Binding-site contacts:
Ligand atom C4 contacts residue NAD1 of chain 1.LA at 3.4 Å.
Ligand atom O1P contacts residue ASP369 of chain 1.F at 3.1 Å (salt-bridge).
Ligand atom O6 contacts residue GLY418 of chain 1.F at 3.1 Å.
Ligand atom N3 contacts residue CYS336 of chain 1.F at 3.2 Å (h-bond).
Ligand atom C1' contacts residue NAD1 of chain 1.LA at 3.4 Å.
Ligand atom O6 contacts residue MET419 of chain 1.F at 2.6 Å (h-bond).
Ligand atom N7 contacts residue MET419 of chain 1.F at 3.6 Å.
Ligand atom C8 contacts residue MET75 of chain 1.F at 3.5 Å (hydrophobic).
Ligand atom O3' contacts residue ASP369 of chain 1.F at 2.3 Å (salt-bridge).
Ligand atom O2' contacts residue NAD1 of chain 1.LA at 2.6 Å (h-bond).
Ligand atom C2 contacts residue NAD1 of chain 1.LA at 3.5 Å.
Ligand atom N3 contacts residue NAD1 of chain 1.LA at 3.5 Å.
Ligand atom C5' contacts residue SER393 of chain 1.F at 3.2 Å.
Ligand atom C6 contacts residue NAD1 of chain 1.LA at 3.4 Å.
Ligand atom C2' contacts residue NAD1 of chain 1.LA at 3.4 Å.
Ligand atom C6 contacts residue GLY420 of chain 1.F at 3.3 Å.
Ligand atom O2P contacts residue SER393 of chain 1.F at 3.3 Å.
Ligand atom C6 contacts residue MET419 of chain 1.F at 3.6 Å (hydrophobic).
Ligand atom C5' contacts residue TYR416 of chain 1.F at 3.5 Å (hydrophobic).
Ligand atom C2' contacts residue ASP369 of chain 1.F at 3.6 Å.
Ligand atom O3' contacts residue SER73 of chain 1.F at 3.6 Å.
Ligand atom C5 contacts residue NAD1 of chain 1.LA at 3.3 Å.
Ligand atom O3P contacts residue GLY392 of chain 1.F at 3.0 Å (h-bond).
Ligand atom O5' contacts residue SER393 of chain 1.F at 2.8 Å (h-bond).
Ligand atom N1 contacts residue GLY420 of chain 1.F at 3.6 Å (h-bond).
Ligand atom C8 contacts residue NAD1 of chain 1.LA at 3.2 Å.
Ligand atom C3' contacts residue SER73 of chain 1.F at 3.3 Å.
Ligand atom O6 contacts residue GLY420 of chain 1.F at 2.4 Å (h-bond).
Ligand atom O3P contacts residue SER393 of chain 1.F at 2.8 Å (h-bond).
Ligand atom C2 contacts residue ILE335 of chain 1.F at 3.6 Å (hydrophobic).
Ligand atom N1 contacts residue NAD1 of chain 1.LA at 3.4 Å.
Ligand atom C3' contacts residue ASP369 of chain 1.F at 3.4 Å.
Ligand atom N9 contacts residue NAD1 of chain 1.LA at 3.3 Å.
Ligand atom O2' contacts residue ARG327 of chain 1.F at 3.4 Å (salt-bridge).
Ligand atom N7 contacts residue NAD1 of chain 1.LA at 3.3 Å.
Ligand atom O1P contacts residue GLY370 of chain 1.F at 2.9 Å (h-bond).
Ligand atom C6 contacts residue GLY418 of chain 1.F at 3.5 Å.
Ligand atom P contacts residue SER393 of chain 1.F at 3.3 Å.
Ligand atom O2' contacts residue ASP369 of chain 1.F at 2.3 Å (salt-bridge).
Ligand atom O6 contacts residue NAD1 of chain 1.LA at 3.3 Å.

Sequence of chain 1.F:
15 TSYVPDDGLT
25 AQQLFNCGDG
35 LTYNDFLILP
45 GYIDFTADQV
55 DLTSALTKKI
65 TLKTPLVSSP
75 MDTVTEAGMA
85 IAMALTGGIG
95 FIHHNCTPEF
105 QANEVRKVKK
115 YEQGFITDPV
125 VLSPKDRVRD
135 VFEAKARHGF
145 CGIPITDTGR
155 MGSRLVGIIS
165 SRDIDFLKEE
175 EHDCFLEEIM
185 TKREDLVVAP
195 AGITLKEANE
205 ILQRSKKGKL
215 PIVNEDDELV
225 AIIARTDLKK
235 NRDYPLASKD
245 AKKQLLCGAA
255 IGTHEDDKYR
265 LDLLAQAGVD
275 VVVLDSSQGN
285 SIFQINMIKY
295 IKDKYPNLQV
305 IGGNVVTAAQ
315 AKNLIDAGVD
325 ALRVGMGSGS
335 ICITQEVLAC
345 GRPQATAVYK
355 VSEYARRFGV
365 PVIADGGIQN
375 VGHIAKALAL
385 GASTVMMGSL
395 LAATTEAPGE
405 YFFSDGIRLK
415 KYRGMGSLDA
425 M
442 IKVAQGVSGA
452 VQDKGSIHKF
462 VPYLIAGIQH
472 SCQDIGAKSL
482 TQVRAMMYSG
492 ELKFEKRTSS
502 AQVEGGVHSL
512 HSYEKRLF

The protein below binds the small molecule below.
Small molecule (SMILES): O=c1[nH]cnc2c1ncn2[C@@H]1O[C@H](COP(=O)(O)O)[C@@H](O)[C@H]1O